Binding-site contacts:
Ligand atom C4 contacts residue ASN1098 of chain 1.A at 4.2 Å.
Ligand atom C3 contacts residue THR1100 of chain 1.A at 3.7 Å.
Ligand atom C5 contacts residue PHE1103 of chain 1.A at 3.8 Å (hydrophobic).
Ligand atom C7 contacts residue HIS1101 of chain 1.A at 3.9 Å.
Ligand atom C2 contacts residue THR1100 of chain 1.A at 3.7 Å.
Ligand atom C6 contacts residue PHE1103 of chain 1.A at 3.6 Å (hydrophobic).
Ligand atom O3 contacts residue THR1100 of chain 1.A at 4.0 Å.
Ligand atom C6 contacts residue HIS1101 of chain 1.A at 4.3 Å.
Ligand atom C8 contacts residue THR1100 of chain 1.A at 3.8 Å.
Ligand atom C4 contacts residue HIS1101 of chain 1.A at 3.7 Å.
Ligand atom O5 contacts residue PHE1103 of chain 1.A at 3.8 Å.
Ligand atom C1 contacts residue ASN1098 of chain 1.A at 1.4 Å.
Ligand atom O7 contacts residue HIS1101 of chain 1.A at 3.3 Å.
Ligand atom O4 contacts residue HIS1101 of chain 1.A at 3.4 Å (h-bond).
Ligand atom N2 contacts residue THR1100 of chain 1.A at 2.9 Å (h-bond).
Ligand atom C2 contacts residue ASN1098 of chain 1.A at 2.5 Å.
Ligand atom C3 contacts residue HIS1101 of chain 1.A at 3.6 Å.
Ligand atom C5 contacts residue ASN1098 of chain 1.A at 3.7 Å.
Ligand atom C1 contacts residue HIS1101 of chain 1.A at 4.4 Å.
Ligand atom C8 contacts residue ASN1098 of chain 1.A at 3.6 Å.
Ligand atom C3 contacts residue ASN1098 of chain 1.A at 3.8 Å.
Ligand atom C7 contacts residue THR1100 of chain 1.A at 3.9 Å.
Ligand atom C7 contacts residue ASN1098 of chain 1.A at 3.3 Å.
Ligand atom C1 contacts residue THR1100 of chain 1.A at 4.2 Å.
Ligand atom N2 contacts residue ASN1098 of chain 1.A at 2.9 Å (h-bond).
Ligand atom C8 contacts residue GLY1099 of chain 1.A at 4.3 Å.
Ligand atom O5 contacts residue HIS1101 of chain 1.A at 4.4 Å.
Ligand atom C5 contacts residue HIS1101 of chain 1.A at 3.4 Å.
Ligand atom O5 contacts residue ASN1098 of chain 1.A at 2.4 Å (h-bond).
Ligand atom C1 contacts residue PHE1103 of chain 1.A at 4.2 Å (hydrophobic).
Ligand atom O7 contacts residue ASN1098 of chain 1.A at 3.4 Å (h-bond).

Sequence of chain 1.A:
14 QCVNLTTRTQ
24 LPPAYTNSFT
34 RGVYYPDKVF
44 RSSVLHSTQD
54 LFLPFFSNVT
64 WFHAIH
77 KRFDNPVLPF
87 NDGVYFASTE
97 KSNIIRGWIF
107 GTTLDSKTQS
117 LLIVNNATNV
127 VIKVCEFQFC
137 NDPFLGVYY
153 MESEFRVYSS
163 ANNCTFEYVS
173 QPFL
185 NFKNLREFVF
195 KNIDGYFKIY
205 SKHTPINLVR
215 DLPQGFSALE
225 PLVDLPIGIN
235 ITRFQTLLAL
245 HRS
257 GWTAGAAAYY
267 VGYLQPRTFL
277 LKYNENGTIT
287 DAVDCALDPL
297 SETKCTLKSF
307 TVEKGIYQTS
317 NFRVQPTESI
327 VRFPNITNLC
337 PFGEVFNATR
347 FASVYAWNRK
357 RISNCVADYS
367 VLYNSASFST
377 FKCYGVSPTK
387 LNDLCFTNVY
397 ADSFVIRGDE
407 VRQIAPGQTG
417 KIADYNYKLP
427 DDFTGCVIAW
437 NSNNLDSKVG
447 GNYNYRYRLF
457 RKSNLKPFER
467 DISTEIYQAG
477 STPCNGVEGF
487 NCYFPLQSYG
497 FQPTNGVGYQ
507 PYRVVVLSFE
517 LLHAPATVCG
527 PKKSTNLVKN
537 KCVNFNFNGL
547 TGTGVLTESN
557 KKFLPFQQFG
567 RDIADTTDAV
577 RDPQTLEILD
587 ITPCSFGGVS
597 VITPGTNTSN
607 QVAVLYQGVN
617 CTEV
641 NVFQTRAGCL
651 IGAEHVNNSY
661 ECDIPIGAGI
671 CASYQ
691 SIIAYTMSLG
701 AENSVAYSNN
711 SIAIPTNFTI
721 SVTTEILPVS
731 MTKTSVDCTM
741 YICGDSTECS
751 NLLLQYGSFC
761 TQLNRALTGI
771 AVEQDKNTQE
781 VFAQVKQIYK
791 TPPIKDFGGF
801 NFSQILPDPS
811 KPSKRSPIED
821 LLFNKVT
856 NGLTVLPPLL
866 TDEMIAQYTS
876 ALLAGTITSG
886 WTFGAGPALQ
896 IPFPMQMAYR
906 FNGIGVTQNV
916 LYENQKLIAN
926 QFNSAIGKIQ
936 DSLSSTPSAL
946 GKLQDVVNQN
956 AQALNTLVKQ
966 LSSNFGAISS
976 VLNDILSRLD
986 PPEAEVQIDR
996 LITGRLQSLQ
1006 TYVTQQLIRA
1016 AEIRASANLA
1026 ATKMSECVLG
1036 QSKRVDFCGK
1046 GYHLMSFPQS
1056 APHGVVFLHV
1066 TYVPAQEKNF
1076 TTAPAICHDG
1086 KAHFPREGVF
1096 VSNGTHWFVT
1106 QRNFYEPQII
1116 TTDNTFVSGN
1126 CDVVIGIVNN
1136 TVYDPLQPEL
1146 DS

The protein below binds the small molecule below.
Small molecule (SMILES): CC(=O)N[C@H]1[C@H](O[C@H]2[C@H](O)[C@@H](NC(C)=O)CO[C@@H]2CO)O[C@H](CO)[C@@H](O)[C@@H]1O